Sequence of chain 1.E:
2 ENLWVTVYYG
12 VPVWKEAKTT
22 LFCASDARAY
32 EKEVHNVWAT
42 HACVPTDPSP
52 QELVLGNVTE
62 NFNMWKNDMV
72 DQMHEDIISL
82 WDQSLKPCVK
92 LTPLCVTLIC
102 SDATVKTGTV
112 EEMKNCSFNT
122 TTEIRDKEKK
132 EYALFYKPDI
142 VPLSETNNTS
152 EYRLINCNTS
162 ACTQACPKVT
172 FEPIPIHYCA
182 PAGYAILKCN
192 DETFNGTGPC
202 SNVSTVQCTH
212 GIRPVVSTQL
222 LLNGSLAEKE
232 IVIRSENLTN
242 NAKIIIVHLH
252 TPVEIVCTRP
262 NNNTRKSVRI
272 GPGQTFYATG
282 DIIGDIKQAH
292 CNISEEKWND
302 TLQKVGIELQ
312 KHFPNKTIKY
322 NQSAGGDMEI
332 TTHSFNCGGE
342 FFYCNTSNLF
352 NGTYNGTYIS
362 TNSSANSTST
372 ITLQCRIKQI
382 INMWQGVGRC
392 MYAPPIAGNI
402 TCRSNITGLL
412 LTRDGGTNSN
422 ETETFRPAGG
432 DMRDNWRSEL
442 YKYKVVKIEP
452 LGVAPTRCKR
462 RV

Sequence of chain 1.H:
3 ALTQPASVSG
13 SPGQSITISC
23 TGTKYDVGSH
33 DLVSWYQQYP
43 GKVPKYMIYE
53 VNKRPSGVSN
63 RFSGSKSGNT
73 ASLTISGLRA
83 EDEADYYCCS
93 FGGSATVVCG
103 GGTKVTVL

Binding-site contacts:
Ligand atom C2 contacts residue SER96 of chain 1.H at 4.3 Å.
Ligand atom C1 contacts residue ASN263 of chain 1.E at 1.6 Å.
Ligand atom C6 contacts residue SER96 of chain 1.H at 4.0 Å.
Ligand atom O6 contacts residue GLY95 of chain 1.H at 4.3 Å.
Ligand atom C8 contacts residue SER96 of chain 1.H at 4.4 Å.
Ligand atom N2 contacts residue SER96 of chain 1.H at 4.1 Å.
Ligand atom C4 contacts residue ASN263 of chain 1.E at 4.2 Å.
Ligand atom O3 contacts residue GLY95 of chain 1.H at 3.7 Å.
Ligand atom O6 contacts residue TYR27 of chain 1.H at 2.9 Å.
Ligand atom C5 contacts residue ASN263 of chain 1.E at 3.8 Å.
Ligand atom C8 contacts residue ASN263 of chain 1.E at 3.5 Å.
Ligand atom N2 contacts residue GLY95 of chain 1.H at 4.1 Å.
Ligand atom C7 contacts residue ASN263 of chain 1.E at 3.2 Å.
Ligand atom O5 contacts residue ASN264 of chain 1.E at 4.1 Å.
Ligand atom C6 contacts residue TYR27 of chain 1.H at 4.3 Å (hydrophobic).
Ligand atom C3 contacts residue ASN263 of chain 1.E at 3.8 Å.
Ligand atom O3 contacts residue SER96 of chain 1.H at 4.0 Å.
Ligand atom C6 contacts residue ASN264 of chain 1.E at 4.4 Å.
Ligand atom N2 contacts residue ASN263 of chain 1.E at 2.9 Å (h-bond).
Ligand atom O5 contacts residue ASN263 of chain 1.E at 2.5 Å (h-bond).
Ligand atom O7 contacts residue ASN263 of chain 1.E at 3.1 Å (h-bond).
Ligand atom C2 contacts residue ASN263 of chain 1.E at 2.4 Å.
Ligand atom O6 contacts residue THR265 of chain 1.E at 4.4 Å.

This small molecule binds to this protein.
Small molecule (SMILES): CC(=O)N[C@H]1[C@H](O[C@H]2[C@H](O)[C@@H](NC(C)=O)CO[C@@H]2CO)O[C@H](CO)[C@@H](O[C@@H]2O[C@H](CO)[C@@H](O)[C@H](O)[C@@H]2O)[C@@H]1O